The small molecule below binds the protein below.
Small molecule (SMILES): CC(=O)N[C@@H]1[C@@H](O)[C@H](O)[C@@H](CO)O[C@H]1O

Sequence of chain 1.A:
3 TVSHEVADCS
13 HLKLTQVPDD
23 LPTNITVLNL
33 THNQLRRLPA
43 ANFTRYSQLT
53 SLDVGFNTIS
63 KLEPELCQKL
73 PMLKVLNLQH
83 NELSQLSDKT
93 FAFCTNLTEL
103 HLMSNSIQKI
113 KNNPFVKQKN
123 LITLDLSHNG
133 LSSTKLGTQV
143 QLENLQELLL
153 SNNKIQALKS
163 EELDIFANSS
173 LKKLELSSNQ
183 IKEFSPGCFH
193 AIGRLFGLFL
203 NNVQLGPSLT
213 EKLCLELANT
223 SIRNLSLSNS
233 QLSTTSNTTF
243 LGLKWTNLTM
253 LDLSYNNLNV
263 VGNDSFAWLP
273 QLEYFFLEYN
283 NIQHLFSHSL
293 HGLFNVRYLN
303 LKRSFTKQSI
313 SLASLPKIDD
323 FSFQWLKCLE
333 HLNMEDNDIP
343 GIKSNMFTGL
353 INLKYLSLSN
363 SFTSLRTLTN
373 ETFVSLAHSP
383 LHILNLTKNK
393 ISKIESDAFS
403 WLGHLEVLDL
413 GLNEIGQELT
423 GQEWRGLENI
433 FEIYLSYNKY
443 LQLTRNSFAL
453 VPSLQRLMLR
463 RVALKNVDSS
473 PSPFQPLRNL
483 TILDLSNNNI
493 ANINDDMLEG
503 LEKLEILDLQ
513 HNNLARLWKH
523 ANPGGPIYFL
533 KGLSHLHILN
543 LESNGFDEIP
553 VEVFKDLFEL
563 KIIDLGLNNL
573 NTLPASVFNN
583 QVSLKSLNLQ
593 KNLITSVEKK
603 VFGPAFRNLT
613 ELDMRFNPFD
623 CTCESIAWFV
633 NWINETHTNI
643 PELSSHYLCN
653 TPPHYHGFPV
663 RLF

Binding-site contacts:
Ligand atom C1 contacts residue ASN265 of chain 1.A at 3.1 Å.
Ligand atom C4 contacts residue NAG1 of chain 1.U at 3.7 Å.
Ligand atom O3 contacts residue NAG1 of chain 1.U at 2.2 Å (h-bond).
Ligand atom C5 contacts residue ASN265 of chain 1.A at 3.3 Å.
Ligand atom C7 contacts residue NAG1 of chain 1.U at 3.6 Å.
Ligand atom O6 contacts residue ASN265 of chain 1.A at 3.7 Å.
Ligand atom C7 contacts residue PHE288 of chain 1.A at 4.0 Å (hydrophobic).
Ligand atom C6 contacts residue ASN265 of chain 1.A at 3.1 Å.
Ligand atom C3 contacts residue NAG1 of chain 1.U at 3.5 Å.
Ligand atom O6 contacts residue SER289 of chain 1.A at 4.3 Å.
Ligand atom O4 contacts residue NAG1 of chain 1.U at 2.7 Å (h-bond).
Ligand atom N2 contacts residue NAG1 of chain 1.U at 4.2 Å.
Ligand atom O1 contacts residue PHE288 of chain 1.A at 4.1 Å.
Ligand atom C2 contacts residue NAG1 of chain 1.U at 4.3 Å.
Ligand atom C8 contacts residue PHE288 of chain 1.A at 3.6 Å (hydrophobic).
Ligand atom C1 contacts residue PHE288 of chain 1.A at 3.8 Å (hydrophobic).
Ligand atom O1 contacts residue ASN265 of chain 1.A at 2.9 Å (h-bond).
Ligand atom O5 contacts residue ASN265 of chain 1.A at 2.7 Å (h-bond).
Ligand atom O6 contacts residue HIS290 of chain 1.A at 2.6 Å (h-bond).
Ligand atom C6 contacts residue HIS290 of chain 1.A at 3.6 Å.
Ligand atom O7 contacts residue NAG1 of chain 1.U at 2.9 Å (h-bond).
Ligand atom N2 contacts residue PHE288 of chain 1.A at 3.4 Å.
Ligand atom C2 contacts residue PHE288 of chain 1.A at 4.2 Å (hydrophobic).
Ligand atom C8 contacts residue NAG1 of chain 1.U at 4.4 Å.